Sequence of chain 1.A:
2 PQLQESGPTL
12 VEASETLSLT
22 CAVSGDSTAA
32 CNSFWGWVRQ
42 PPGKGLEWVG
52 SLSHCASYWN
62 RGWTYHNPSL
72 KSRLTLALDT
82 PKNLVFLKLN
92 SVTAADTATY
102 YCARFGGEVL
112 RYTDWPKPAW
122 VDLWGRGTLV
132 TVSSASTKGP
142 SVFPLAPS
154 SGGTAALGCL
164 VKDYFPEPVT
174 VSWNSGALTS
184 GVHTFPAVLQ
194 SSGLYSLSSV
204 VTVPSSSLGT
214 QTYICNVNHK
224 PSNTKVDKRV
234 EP

Binding-site contacts:
Ligand atom C8 contacts residue TYR134 of chain 1.C at 3.6 Å (hydrophobic).
Ligand atom C7 contacts residue ASP289 of chain 1.C at 4.1 Å.
Ligand atom C4 contacts residue ASN117 of chain 1.C at 4.2 Å.
Ligand atom C1 contacts residue ASN117 of chain 1.C at 1.4 Å.
Ligand atom C5 contacts residue TYR134 of chain 1.C at 3.8 Å (hydrophobic).
Ligand atom O6 contacts residue TYR134 of chain 1.C at 4.0 Å.
Ligand atom C8 contacts residue ARG112 of chain 1.A at 4.5 Å.
Ligand atom C4 contacts residue TYR134 of chain 1.C at 4.3 Å (hydrophobic).
Ligand atom O5 contacts residue TYR134 of chain 1.C at 4.0 Å.
Ligand atom C1 contacts residue TYR134 of chain 1.C at 3.6 Å (hydrophobic).
Ligand atom O7 contacts residue TYR134 of chain 1.C at 3.3 Å.
Ligand atom N2 contacts residue TYR134 of chain 1.C at 4.0 Å.
Ligand atom C5 contacts residue ASN117 of chain 1.C at 3.6 Å.
Ligand atom N2 contacts residue ASN117 of chain 1.C at 2.9 Å (h-bond).
Ligand atom O4 contacts residue TYR134 of chain 1.C at 4.0 Å.
Ligand atom O3 contacts residue TYR134 of chain 1.C at 4.3 Å.
Ligand atom C2 contacts residue ASN117 of chain 1.C at 2.5 Å.
Ligand atom O5 contacts residue ASN117 of chain 1.C at 2.3 Å (h-bond).
Ligand atom C2 contacts residue TYR134 of chain 1.C at 4.0 Å (hydrophobic).
Ligand atom O6 contacts residue SER119 of chain 1.C at 3.1 Å (h-bond).
Ligand atom C7 contacts residue ARG112 of chain 1.A at 3.6 Å.
Ligand atom C7 contacts residue ASN117 of chain 1.C at 4.2 Å.
Ligand atom C8 contacts residue ASP289 of chain 1.C at 3.4 Å.
Ligand atom O7 contacts residue ASP289 of chain 1.C at 4.3 Å.
Ligand atom C3 contacts residue ASN117 of chain 1.C at 3.8 Å.
Ligand atom N2 contacts residue ARG112 of chain 1.A at 4.4 Å.
Ligand atom O7 contacts residue ARG112 of chain 1.A at 2.5 Å (salt-bridge).
Ligand atom C3 contacts residue TYR134 of chain 1.C at 3.7 Å (hydrophobic).
Ligand atom C7 contacts residue TYR134 of chain 1.C at 4.2 Å (hydrophobic).

Sequence of chain 1.C:
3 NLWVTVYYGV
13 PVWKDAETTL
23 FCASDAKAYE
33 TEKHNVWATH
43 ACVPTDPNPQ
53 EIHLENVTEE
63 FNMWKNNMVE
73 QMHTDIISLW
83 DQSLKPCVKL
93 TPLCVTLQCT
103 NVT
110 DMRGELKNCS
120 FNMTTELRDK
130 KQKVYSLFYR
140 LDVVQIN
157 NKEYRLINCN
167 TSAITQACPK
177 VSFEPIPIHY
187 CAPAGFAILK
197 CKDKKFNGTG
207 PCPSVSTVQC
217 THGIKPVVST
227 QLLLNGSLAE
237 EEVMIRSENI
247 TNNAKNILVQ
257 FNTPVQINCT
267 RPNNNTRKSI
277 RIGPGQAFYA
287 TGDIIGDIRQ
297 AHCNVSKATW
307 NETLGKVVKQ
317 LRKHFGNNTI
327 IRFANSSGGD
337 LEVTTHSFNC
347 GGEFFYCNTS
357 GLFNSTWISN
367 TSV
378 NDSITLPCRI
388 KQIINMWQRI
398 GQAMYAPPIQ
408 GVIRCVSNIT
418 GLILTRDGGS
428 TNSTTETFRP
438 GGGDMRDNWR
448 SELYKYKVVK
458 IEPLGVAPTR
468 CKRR

A protein and the small-molecule ligand that binds it are described below.
Small molecule (SMILES): CC(=O)N[C@H]1[C@H](O[C@H]2[C@H](O)[C@@H](NC(C)=O)CO[C@@H]2CO)O[C@H](CO)[C@@H](O)[C@@H]1O